Sequence of chain 18.A:
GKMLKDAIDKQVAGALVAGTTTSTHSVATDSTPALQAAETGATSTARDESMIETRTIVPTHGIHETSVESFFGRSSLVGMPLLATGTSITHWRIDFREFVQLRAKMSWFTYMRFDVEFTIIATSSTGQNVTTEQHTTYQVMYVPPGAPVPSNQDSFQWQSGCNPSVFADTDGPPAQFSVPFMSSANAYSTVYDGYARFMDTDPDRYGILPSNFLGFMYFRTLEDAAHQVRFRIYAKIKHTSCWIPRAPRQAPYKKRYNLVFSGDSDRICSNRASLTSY

Sequence of chain 51.B:
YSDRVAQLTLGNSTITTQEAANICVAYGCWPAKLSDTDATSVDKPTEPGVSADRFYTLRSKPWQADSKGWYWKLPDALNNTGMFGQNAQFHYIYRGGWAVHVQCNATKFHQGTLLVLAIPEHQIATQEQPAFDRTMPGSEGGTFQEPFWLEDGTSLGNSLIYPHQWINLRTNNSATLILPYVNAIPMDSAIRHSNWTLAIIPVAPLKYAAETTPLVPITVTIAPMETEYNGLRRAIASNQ

A small-molecule ligand and the protein it binds are described below.
Small molecule (SMILES): Nc1ncnc2c1ncn2[C@@H]1O[C@H](COP(=O)=O)[C@@H](O[P](=O)(O)OC[C@H]2O[C@@H](n3ccc(=O)[nH]c3=O)[C@H](O)[C@@H]2O)[C@H]1O

Binding-site contacts:
Ligand atom N7 contacts residue TRP38 of chain 51.B at 4.2 Å.
Ligand atom N1 contacts residue TRP38 of chain 51.B at 3.3 Å.
Ligand atom C4 contacts residue TRP38 of chain 51.B at 3.5 Å (hydrophobic).
Ligand atom N9 contacts residue TRP38 of chain 51.B at 3.7 Å.
Ligand atom C8 contacts residue TRP38 of chain 51.B at 4.3 Å (hydrophobic).
Ligand atom N6 contacts residue TRP38 of chain 51.B at 4.0 Å.
Ligand atom N6 contacts residue VAL30 of chain 18.A at 4.3 Å.
Ligand atom C2 contacts residue TRP38 of chain 51.B at 3.1 Å (hydrophobic).
Ligand atom C5 contacts residue TRP38 of chain 51.B at 3.7 Å (hydrophobic).
Ligand atom O2' contacts residue HIS28 of chain 18.A at 3.2 Å (h-bond).
Ligand atom O2' contacts residue TRP38 of chain 51.B at 4.2 Å.
Ligand atom C1' contacts residue TRP38 of chain 51.B at 4.0 Å (hydrophobic).
Ligand atom C6 contacts residue TRP38 of chain 51.B at 3.6 Å (hydrophobic).
Ligand atom N3 contacts residue TRP38 of chain 51.B at 3.2 Å.